Binding-site contacts:
Ligand atom C3 contacts residue THR206 of chain 1.F at 4.4 Å.
Ligand atom C8 contacts residue SER244 of chain 1.F at 3.7 Å.
Ligand atom C1 contacts residue ASN204 of chain 1.F at 1.4 Å.
Ligand atom C3 contacts residue ASN204 of chain 1.F at 3.7 Å.
Ligand atom C1 contacts residue THR206 of chain 1.F at 3.8 Å.
Ligand atom C5 contacts residue ASN204 of chain 1.F at 3.7 Å.
Ligand atom C8 contacts residue ASN204 of chain 1.F at 4.3 Å.
Ligand atom C2 contacts residue THR206 of chain 1.F at 4.4 Å.
Ligand atom C8 contacts residue GLU245 of chain 1.F at 3.4 Å.
Ligand atom C2 contacts residue ASN204 of chain 1.F at 2.4 Å.
Ligand atom N2 contacts residue THR206 of chain 1.F at 4.3 Å.
Ligand atom C4 contacts residue ASN204 of chain 1.F at 4.2 Å.
Ligand atom O7 contacts residue ASN204 of chain 1.F at 3.2 Å (h-bond).
Ligand atom C7 contacts residue ASN204 of chain 1.F at 3.2 Å.
Ligand atom N2 contacts residue ASN204 of chain 1.F at 2.8 Å (h-bond).
Ligand atom O5 contacts residue ASN204 of chain 1.F at 2.4 Å (h-bond).

This small molecule binds to this protein.
Small molecule (SMILES): CC(=O)N[C@@H]1[C@@H](O)[C@H](O)[C@@H](CO)O[C@H]1O

Sequence of chain 1.F:
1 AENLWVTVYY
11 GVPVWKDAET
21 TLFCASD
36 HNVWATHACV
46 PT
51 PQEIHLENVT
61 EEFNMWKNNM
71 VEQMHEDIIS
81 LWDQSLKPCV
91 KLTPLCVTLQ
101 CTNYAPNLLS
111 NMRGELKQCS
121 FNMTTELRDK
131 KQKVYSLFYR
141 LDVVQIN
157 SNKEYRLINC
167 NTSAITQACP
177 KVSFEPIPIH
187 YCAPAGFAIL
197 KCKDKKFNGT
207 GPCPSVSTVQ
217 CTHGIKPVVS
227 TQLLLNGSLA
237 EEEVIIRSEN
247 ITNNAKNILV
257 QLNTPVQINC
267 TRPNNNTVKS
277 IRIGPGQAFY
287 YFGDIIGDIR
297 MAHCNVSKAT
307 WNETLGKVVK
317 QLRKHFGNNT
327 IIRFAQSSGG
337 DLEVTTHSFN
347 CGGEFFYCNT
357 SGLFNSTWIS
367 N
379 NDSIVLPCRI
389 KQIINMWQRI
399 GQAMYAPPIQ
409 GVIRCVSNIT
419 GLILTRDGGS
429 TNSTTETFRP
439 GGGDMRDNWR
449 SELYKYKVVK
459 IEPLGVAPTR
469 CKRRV